Sequence of chain 1.P:
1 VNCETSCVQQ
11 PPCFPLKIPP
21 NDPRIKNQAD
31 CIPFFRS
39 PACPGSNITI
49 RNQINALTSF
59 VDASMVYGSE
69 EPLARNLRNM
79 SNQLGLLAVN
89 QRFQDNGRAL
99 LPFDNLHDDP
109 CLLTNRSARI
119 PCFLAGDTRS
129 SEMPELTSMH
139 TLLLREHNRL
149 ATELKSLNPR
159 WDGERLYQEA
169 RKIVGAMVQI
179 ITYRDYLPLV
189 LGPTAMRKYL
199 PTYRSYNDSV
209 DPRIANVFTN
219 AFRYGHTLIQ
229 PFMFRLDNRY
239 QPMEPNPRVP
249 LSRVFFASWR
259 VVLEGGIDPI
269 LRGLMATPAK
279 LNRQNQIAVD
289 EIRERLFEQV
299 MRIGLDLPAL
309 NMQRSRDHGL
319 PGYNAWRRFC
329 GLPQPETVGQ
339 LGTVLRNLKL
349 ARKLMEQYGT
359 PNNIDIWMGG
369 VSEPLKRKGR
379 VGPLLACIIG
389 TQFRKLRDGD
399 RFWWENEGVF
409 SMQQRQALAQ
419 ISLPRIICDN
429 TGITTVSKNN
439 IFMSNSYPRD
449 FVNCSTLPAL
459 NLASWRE

Sequence of chain 1.N:
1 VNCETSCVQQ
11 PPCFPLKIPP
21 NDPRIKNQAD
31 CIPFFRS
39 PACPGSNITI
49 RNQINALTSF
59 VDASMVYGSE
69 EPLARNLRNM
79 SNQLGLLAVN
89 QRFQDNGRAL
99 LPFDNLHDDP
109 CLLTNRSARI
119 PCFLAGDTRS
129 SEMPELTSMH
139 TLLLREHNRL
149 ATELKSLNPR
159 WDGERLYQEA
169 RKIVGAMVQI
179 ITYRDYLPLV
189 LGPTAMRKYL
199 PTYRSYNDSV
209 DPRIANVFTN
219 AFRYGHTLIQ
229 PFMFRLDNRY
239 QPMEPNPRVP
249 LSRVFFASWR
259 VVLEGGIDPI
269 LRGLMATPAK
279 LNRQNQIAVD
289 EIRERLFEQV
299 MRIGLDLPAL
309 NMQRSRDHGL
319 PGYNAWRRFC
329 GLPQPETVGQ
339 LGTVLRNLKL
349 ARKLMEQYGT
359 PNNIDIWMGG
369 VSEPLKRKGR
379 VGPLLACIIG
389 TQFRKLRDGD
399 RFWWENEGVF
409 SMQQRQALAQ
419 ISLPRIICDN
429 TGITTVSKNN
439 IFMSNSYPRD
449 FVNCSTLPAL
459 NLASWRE

Binding-site contacts:
Ligand atom O5 contacts residue PHE327 of chain 1.P at 3.4 Å.
Ligand atom O5 contacts residue ASN205 of chain 1.N at 2.3 Å (h-bond).
Ligand atom C6 contacts residue TRP33 of chain 1.O at 3.7 Å (hydrophobic).
Ligand atom C5 contacts residue VAL208 of chain 1.N at 3.9 Å (hydrophobic).
Ligand atom O4 contacts residue LYS393 of chain 1.P at 3.3 Å.
Ligand atom O5 contacts residue MAN5 of chain 1.NA at 4.0 Å.
Ligand atom C2 contacts residue ARG326 of chain 1.P at 3.8 Å.
Ligand atom C8 contacts residue SER207 of chain 1.N at 3.6 Å.
Ligand atom C8 contacts residue LEU34 of chain 1.O at 3.4 Å (hydrophobic).
Ligand atom C7 contacts residue ASN205 of chain 1.N at 3.3 Å.
Ligand atom O3 contacts residue PHE327 of chain 1.P at 2.8 Å (h-bond).
Ligand atom O4 contacts residue ARG326 of chain 1.P at 4.0 Å.
Ligand atom C5 contacts residue ASN205 of chain 1.N at 3.7 Å.
Ligand atom O3 contacts residue LYS196 of chain 1.P at 2.9 Å.
Ligand atom C6 contacts residue LYS196 of chain 1.P at 3.5 Å.
Ligand atom C6 contacts residue VAL208 of chain 1.N at 3.8 Å (hydrophobic).
Ligand atom C2 contacts residue ASN205 of chain 1.N at 2.6 Å.
Ligand atom O7 contacts residue ARG326 of chain 1.P at 3.7 Å.
Ligand atom C6 contacts residue LYS393 of chain 1.P at 3.9 Å.
Ligand atom O4 contacts residue ARG392 of chain 1.N at 4.0 Å.
Ligand atom O7 contacts residue ASN205 of chain 1.N at 3.1 Å (h-bond).
Ligand atom N2 contacts residue ASN205 of chain 1.N at 3.1 Å (h-bond).
Ligand atom C1 contacts residue PHE327 of chain 1.P at 3.3 Å (hydrophobic).
Ligand atom C3 contacts residue PHE327 of chain 1.P at 3.5 Å (hydrophobic).
Ligand atom O6 contacts residue LYS196 of chain 1.P at 3.8 Å.
Ligand atom O6 contacts residue GLY329 of chain 1.P at 3.4 Å.
Ligand atom O2 contacts residue MAN5 of chain 1.NA at 3.8 Å.
Ligand atom C4 contacts residue PHE327 of chain 1.P at 3.5 Å (hydrophobic).
Ligand atom C5 contacts residue PHE327 of chain 1.P at 3.3 Å (hydrophobic).
Ligand atom C2 contacts residue MAN5 of chain 1.NA at 3.7 Å.
Ligand atom O5 contacts residue PHE327 of chain 1.P at 3.1 Å (h-bond).
Ligand atom O4 contacts residue PHE327 of chain 1.P at 3.8 Å.
Ligand atom O3 contacts residue FUC6 of chain 1.NA at 3.7 Å.
Ligand atom O7 contacts residue PHE327 of chain 1.P at 3.4 Å.
Ligand atom O5 contacts residue VAL208 of chain 1.N at 3.4 Å.
Ligand atom C1 contacts residue ASN205 of chain 1.N at 1.5 Å.
Ligand atom C6 contacts residue PHE327 of chain 1.P at 3.7 Å (hydrophobic).
Ligand atom C3 contacts residue ARG326 of chain 1.P at 4.0 Å.
Ligand atom C6 contacts residue VAL208 of chain 1.N at 4.0 Å (hydrophobic).
Ligand atom C3 contacts residue ASN205 of chain 1.N at 3.9 Å.

The protein below binds the small molecule below.
Small molecule (SMILES): CC(=O)N[C@H]1[C@H](O[C@H]2[C@H](O)[C@@H](NC(C)=O)CO[C@@H]2CO[C@@H]2O[C@@H](C)[C@@H](O)[C@@H](O)[C@@H]2O)O[C@H](CO)[C@@H](O[C@@H]2O[C@H](CO[C@H]3O[C@H](CO)[C@@H](O)[C@H](O)[C@@H]3O)[C@@H](O)[C@H](O[C@H]3O[C@H](CO)[C@@H](O)[C@H](O)[C@@H]3O)[C@@H]2O)[C@@H]1O

Sequence of chain 1.O:
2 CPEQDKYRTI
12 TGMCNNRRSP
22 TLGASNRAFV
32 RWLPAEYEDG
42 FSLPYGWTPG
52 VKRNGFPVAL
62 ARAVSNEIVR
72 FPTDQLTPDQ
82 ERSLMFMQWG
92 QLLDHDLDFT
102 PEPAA